Sequence of chain 53.E:
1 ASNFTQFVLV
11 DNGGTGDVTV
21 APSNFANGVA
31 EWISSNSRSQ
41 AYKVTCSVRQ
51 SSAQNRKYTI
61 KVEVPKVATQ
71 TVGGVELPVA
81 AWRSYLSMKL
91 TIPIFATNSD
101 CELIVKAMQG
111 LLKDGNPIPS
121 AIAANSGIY

The small molecule below binds the protein below.
Small molecule (SMILES): Nc1nc(=O)c2ncn([C@@H]3O[C@H](CO[P](=O)(O)O[C@H]4[C@@H](O)[C@H](n5cnc6c(N)ncnc65)O[C@@H]4CO[P](=O)(O)O[C@@H]4[C@@H](O)[C@H](n5cnc6c(N)ncnc65)O[C@@H]4COP(=O)=O)[C@@H](O)[C@H]3O)c2[nH]1

Sequence of chain 27.E:
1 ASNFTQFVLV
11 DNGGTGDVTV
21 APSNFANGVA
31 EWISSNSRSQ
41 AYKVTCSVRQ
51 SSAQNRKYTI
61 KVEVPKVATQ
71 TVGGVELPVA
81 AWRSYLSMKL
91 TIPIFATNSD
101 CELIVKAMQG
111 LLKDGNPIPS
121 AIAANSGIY

Binding-site contacts:
Ligand atom N6 contacts residue THR45 of chain 27.E at 2.5 Å (h-bond).
Ligand atom O6 contacts residue LYS61 of chain 27.E at 3.0 Å (salt-bridge).
Ligand atom N7 contacts residue THR45 of chain 27.E at 2.5 Å (h-bond).
Ligand atom C5 contacts residue LYS61 of chain 27.E at 3.7 Å.
Ligand atom N9 contacts residue TYR85 of chain 27.E at 4.0 Å.
Ligand atom C8 contacts residue TYR85 of chain 27.E at 3.8 Å (hydrophobic).
Ligand atom C6 contacts residue TYR85 of chain 27.E at 3.4 Å (hydrophobic).
Ligand atom N6 contacts residue THR91 of chain 53.E at 3.5 Å (h-bond).
Ligand atom C2 contacts residue SER47 of chain 27.E at 3.4 Å.
Ligand atom N1 contacts residue SER47 of chain 27.E at 2.9 Å (h-bond).
Ligand atom C6 contacts residue SER47 of chain 27.E at 3.9 Å.
Ligand atom N6 contacts residue CYS46 of chain 27.E at 3.4 Å (h-bond).
Ligand atom C4 contacts residue LYS61 of chain 27.E at 3.7 Å.
Ligand atom N6 contacts residue THR59 of chain 27.E at 2.8 Å (h-bond).
Ligand atom N1 contacts residue THR59 of chain 27.E at 3.5 Å.
Ligand atom C5 contacts residue TYR85 of chain 27.E at 3.5 Å (hydrophobic).
Ligand atom C5 contacts residue VAL29 of chain 27.E at 4.0 Å (hydrophobic).
Ligand atom C5 contacts residue THR45 of chain 27.E at 3.1 Å.
Ligand atom C4 contacts residue TYR85 of chain 27.E at 3.8 Å (hydrophobic).
Ligand atom N7 contacts residue LYS61 of chain 27.E at 3.7 Å.
Ligand atom P contacts residue LYS43 of chain 27.E at 3.2 Å.
Ligand atom N9 contacts residue LYS61 of chain 27.E at 3.7 Å.
Ligand atom N6 contacts residue LYS61 of chain 27.E at 4.1 Å.
Ligand atom N7 contacts residue TYR85 of chain 27.E at 3.7 Å.
Ligand atom N6 contacts residue SER47 of chain 27.E at 4.1 Å.
Ligand atom OP2 contacts residue LYS43 of chain 27.E at 2.7 Å (salt-bridge).
Ligand atom C6 contacts residue THR59 of chain 27.E at 3.6 Å.
Ligand atom OP2 contacts residue GLU63 of chain 27.E at 3.6 Å (salt-bridge).
Ligand atom OP1 contacts residue TYR85 of chain 27.E at 3.5 Å (h-bond).
Ligand atom N1 contacts residue TYR85 of chain 27.E at 3.5 Å.
Ligand atom N6 contacts residue TYR85 of chain 27.E at 3.4 Å.
Ligand atom C6 contacts residue LYS61 of chain 27.E at 3.8 Å.
Ligand atom OP1 contacts residue LYS43 of chain 27.E at 2.9 Å (salt-bridge).
Ligand atom P contacts residue TYR85 of chain 27.E at 3.7 Å.
Ligand atom C8 contacts residue THR45 of chain 27.E at 3.8 Å.
Ligand atom C6 contacts residue THR45 of chain 27.E at 3.1 Å.
Ligand atom C6 contacts residue VAL29 of chain 27.E at 4.1 Å (hydrophobic).
Ligand atom C5' contacts residue TYR85 of chain 27.E at 4.0 Å (hydrophobic).
Ligand atom C2 contacts residue THR59 of chain 27.E at 4.1 Å.
Ligand atom C8 contacts residue LYS61 of chain 27.E at 3.7 Å.